A protein and the small-molecule ligand that binds it are described below.
Small molecule (SMILES): CC(=O)N[C@@H]1[C@@H](O)[C@H](O)[C@@H](CO)O[C@H]1O

Sequence of chain 1.A:
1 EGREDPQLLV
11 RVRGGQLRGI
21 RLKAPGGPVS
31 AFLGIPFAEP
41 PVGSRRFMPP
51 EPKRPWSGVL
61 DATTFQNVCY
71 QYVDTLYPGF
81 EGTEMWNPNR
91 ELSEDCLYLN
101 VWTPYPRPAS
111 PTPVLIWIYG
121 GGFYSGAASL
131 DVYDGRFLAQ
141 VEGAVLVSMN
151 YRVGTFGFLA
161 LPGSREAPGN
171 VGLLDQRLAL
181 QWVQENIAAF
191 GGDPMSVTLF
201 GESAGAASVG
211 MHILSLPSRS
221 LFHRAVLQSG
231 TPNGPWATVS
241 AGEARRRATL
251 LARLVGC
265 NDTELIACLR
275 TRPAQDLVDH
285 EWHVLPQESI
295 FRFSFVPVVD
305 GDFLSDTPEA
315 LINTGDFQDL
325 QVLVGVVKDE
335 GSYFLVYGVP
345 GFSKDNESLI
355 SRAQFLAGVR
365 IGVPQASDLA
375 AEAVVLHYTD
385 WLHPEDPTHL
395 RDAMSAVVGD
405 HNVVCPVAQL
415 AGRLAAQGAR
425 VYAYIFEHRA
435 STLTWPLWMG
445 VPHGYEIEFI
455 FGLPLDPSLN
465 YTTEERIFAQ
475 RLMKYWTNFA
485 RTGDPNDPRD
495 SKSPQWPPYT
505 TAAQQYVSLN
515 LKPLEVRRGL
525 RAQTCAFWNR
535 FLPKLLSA

Binding-site contacts:
Ligand atom C7 contacts residue SER462 of chain 1.A at 4.3 Å.
Ligand atom C5 contacts residue ASN464 of chain 1.A at 3.7 Å.
Ligand atom N2 contacts residue ASN464 of chain 1.A at 2.9 Å (h-bond).
Ligand atom C3 contacts residue ASN464 of chain 1.A at 3.8 Å.
Ligand atom C4 contacts residue ASN464 of chain 1.A at 4.2 Å.
Ligand atom C8 contacts residue SER462 of chain 1.A at 4.0 Å.
Ligand atom C8 contacts residue LEU463 of chain 1.A at 4.3 Å (hydrophobic).
Ligand atom C7 contacts residue ASN464 of chain 1.A at 3.3 Å.
Ligand atom O7 contacts residue ASN464 of chain 1.A at 3.3 Å (h-bond).
Ligand atom C2 contacts residue ASN464 of chain 1.A at 2.5 Å.
Ligand atom C1 contacts residue ASN464 of chain 1.A at 1.5 Å.
Ligand atom N2 contacts residue SER462 of chain 1.A at 3.9 Å.
Ligand atom O5 contacts residue ASN464 of chain 1.A at 2.4 Å (h-bond).